Sequence of chain 1.B:
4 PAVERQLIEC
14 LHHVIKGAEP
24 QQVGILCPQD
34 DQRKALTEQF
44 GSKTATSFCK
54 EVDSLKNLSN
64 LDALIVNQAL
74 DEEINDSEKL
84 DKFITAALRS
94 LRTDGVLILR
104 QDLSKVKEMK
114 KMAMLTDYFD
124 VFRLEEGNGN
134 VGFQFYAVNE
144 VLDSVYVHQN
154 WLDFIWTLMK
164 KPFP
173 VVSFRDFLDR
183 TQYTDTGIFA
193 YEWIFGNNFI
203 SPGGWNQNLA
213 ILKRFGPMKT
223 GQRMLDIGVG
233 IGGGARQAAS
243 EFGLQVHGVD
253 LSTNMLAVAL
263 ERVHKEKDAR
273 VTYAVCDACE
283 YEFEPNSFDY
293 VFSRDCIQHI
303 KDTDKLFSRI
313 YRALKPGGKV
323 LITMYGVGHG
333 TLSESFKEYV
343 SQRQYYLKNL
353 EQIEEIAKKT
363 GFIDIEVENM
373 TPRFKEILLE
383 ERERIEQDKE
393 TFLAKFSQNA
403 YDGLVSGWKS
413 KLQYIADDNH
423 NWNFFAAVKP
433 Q

The protein below binds the small molecule below.
Small molecule (SMILES): CNCCOP(=O)(O)O

Binding-site contacts:
Ligand atom C3 contacts residue ASP297 of chain 1.B at 3.9 Å.
Ligand atom C2 contacts residue GLN184 of chain 1.B at 4.0 Å.
Ligand atom O2 contacts residue TYR193 of chain 1.B at 3.5 Å (h-bond).
Ligand atom C3 contacts residue TYR185 of chain 1.B at 3.8 Å (hydrophobic).
Ligand atom O1 contacts residue LYS413 of chain 1.B at 2.8 Å (salt-bridge).
Ligand atom C1 contacts residue GLN184 of chain 1.B at 3.8 Å.
Ligand atom O2 contacts residue GLN184 of chain 1.B at 3.0 Å (h-bond).
Ligand atom C1 contacts residue PHE197 of chain 1.B at 4.1 Å (hydrophobic).
Ligand atom N1 contacts residue TYR327 of chain 1.B at 4.2 Å.
Ligand atom O1 contacts residue TYR341 of chain 1.B at 3.6 Å (h-bond).
Ligand atom C3 contacts residue GLN300 of chain 1.B at 3.5 Å.
Ligand atom N1 contacts residue ASP297 of chain 1.B at 4.2 Å.
Ligand atom C2 contacts residue ILE202 of chain 1.B at 3.7 Å (hydrophobic).
Ligand atom O2 contacts residue TYR347 of chain 1.B at 3.2 Å (h-bond).
Ligand atom P1 contacts residue TYR341 of chain 1.B at 3.6 Å.
Ligand atom P1 contacts residue ARG345 of chain 1.B at 3.9 Å.
Ligand atom P1 contacts residue LYS413 of chain 1.B at 3.9 Å.
Ligand atom O2 contacts residue TYR327 of chain 1.B at 3.8 Å.
Ligand atom C3 contacts residue GLN184 of chain 1.B at 4.2 Å.
Ligand atom O1 contacts residue TYR327 of chain 1.B at 2.5 Å (h-bond).
Ligand atom O4 contacts residue TYR341 of chain 1.B at 2.6 Å (h-bond).
Ligand atom O3 contacts residue LYS413 of chain 1.B at 3.9 Å.
Ligand atom P1 contacts residue TYR327 of chain 1.B at 3.7 Å.
Ligand atom P1 contacts residue TYR347 of chain 1.B at 3.6 Å.
Ligand atom C2 contacts residue TYR185 of chain 1.B at 4.0 Å (hydrophobic).
Ligand atom O3 contacts residue GLN184 of chain 1.B at 4.2 Å.
Ligand atom N1 contacts residue ILE202 of chain 1.B at 3.7 Å.
Ligand atom O3 contacts residue TYR193 of chain 1.B at 2.7 Å (h-bond).
Ligand atom O4 contacts residue TYR327 of chain 1.B at 3.8 Å.
Ligand atom O4 contacts residue GLN184 of chain 1.B at 3.8 Å.
Ligand atom P1 contacts residue GLN184 of chain 1.B at 3.9 Å.
Ligand atom O4 contacts residue ARG345 of chain 1.B at 3.0 Å (salt-bridge).
Ligand atom C3 contacts residue TYR327 of chain 1.B at 3.9 Å (hydrophobic).
Ligand atom C3 contacts residue TYR347 of chain 1.B at 3.4 Å (hydrophobic).
Ligand atom C1 contacts residue TYR193 of chain 1.B at 3.7 Å (hydrophobic).
Ligand atom P1 contacts residue TYR193 of chain 1.B at 3.6 Å.
Ligand atom O3 contacts residue ARG345 of chain 1.B at 3.0 Å (salt-bridge).
Ligand atom C1 contacts residue TYR327 of chain 1.B at 3.8 Å (hydrophobic).
Ligand atom O4 contacts residue TYR347 of chain 1.B at 2.8 Å (h-bond).
Ligand atom N1 contacts residue TYR185 of chain 1.B at 4.1 Å.